Sequence of chain 1.A:
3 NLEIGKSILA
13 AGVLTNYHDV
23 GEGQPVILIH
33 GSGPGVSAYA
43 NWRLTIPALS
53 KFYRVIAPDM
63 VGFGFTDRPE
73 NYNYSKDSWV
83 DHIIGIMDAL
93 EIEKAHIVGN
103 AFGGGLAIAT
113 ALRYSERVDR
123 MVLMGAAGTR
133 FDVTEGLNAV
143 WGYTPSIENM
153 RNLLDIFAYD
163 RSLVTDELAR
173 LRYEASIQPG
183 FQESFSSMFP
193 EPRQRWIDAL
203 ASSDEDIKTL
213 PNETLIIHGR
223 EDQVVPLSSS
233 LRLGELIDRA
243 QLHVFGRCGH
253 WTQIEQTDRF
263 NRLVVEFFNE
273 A

The small molecule below binds the protein below.
Small molecule (SMILES): CC(C)C(=O)O

Binding-site contacts:
Ligand atom CA contacts residue TRP198 of chain 1.A at 3.6 Å (hydrophobic).
Ligand atom OXT contacts residue TRP198 of chain 1.A at 3.5 Å.
Ligand atom CB contacts residue TRP81 of chain 1.A at 4.0 Å (hydrophobic).
Ligand atom CM contacts residue TRP81 of chain 1.A at 3.5 Å (hydrophobic).
Ligand atom CM contacts residue SER77 of chain 1.A at 4.4 Å.
Ligand atom CA contacts residue MET190 of chain 1.A at 3.6 Å (hydrophobic).
Ligand atom OXT contacts residue TYR76 of chain 1.A at 3.3 Å (h-bond).
Ligand atom CB contacts residue TRP198 of chain 1.A at 3.8 Å (hydrophobic).
Ligand atom CM contacts residue MET190 of chain 1.A at 3.4 Å (hydrophobic).
Ligand atom C contacts residue TRP198 of chain 1.A at 3.5 Å (hydrophobic).
Ligand atom CA contacts residue TYR76 of chain 1.A at 4.2 Å (hydrophobic).
Ligand atom CM contacts residue TYR76 of chain 1.A at 3.7 Å (hydrophobic).
Ligand atom CB contacts residue LEU202 of chain 1.A at 4.3 Å (hydrophobic).
Ligand atom O contacts residue TYR76 of chain 1.A at 3.6 Å.
Ligand atom O contacts residue SER77 of chain 1.A at 3.7 Å.
Ligand atom C contacts residue TYR76 of chain 1.A at 3.4 Å (hydrophobic).
Ligand atom O contacts residue TRP198 of chain 1.A at 3.8 Å.
Ligand atom C contacts residue SER77 of chain 1.A at 4.3 Å.
Ligand atom CB contacts residue PHE191 of chain 1.A at 4.0 Å (hydrophobic).
Ligand atom CM contacts residue PHE191 of chain 1.A at 4.2 Å (hydrophobic).
Ligand atom CA contacts residue PHE191 of chain 1.A at 4.5 Å (hydrophobic).